Binding-site contacts:
Ligand atom C3 contacts residue ASN154 of chain 1.A at 3.8 Å.
Ligand atom C2 contacts residue ASN154 of chain 1.A at 2.4 Å.
Ligand atom C1 contacts residue ASN154 of chain 1.A at 1.4 Å.
Ligand atom N2 contacts residue ASN154 of chain 1.A at 2.8 Å (h-bond).
Ligand atom C4 contacts residue ASN154 of chain 1.A at 4.2 Å.
Ligand atom C7 contacts residue ASN154 of chain 1.A at 3.2 Å.
Ligand atom O5 contacts residue ASN154 of chain 1.A at 2.4 Å (h-bond).
Ligand atom O7 contacts residue ASN154 of chain 1.A at 4.1 Å.
Ligand atom C5 contacts residue ASN154 of chain 1.A at 3.7 Å.
Ligand atom C8 contacts residue ASN154 of chain 1.A at 3.1 Å.

Sequence of chain 1.A:
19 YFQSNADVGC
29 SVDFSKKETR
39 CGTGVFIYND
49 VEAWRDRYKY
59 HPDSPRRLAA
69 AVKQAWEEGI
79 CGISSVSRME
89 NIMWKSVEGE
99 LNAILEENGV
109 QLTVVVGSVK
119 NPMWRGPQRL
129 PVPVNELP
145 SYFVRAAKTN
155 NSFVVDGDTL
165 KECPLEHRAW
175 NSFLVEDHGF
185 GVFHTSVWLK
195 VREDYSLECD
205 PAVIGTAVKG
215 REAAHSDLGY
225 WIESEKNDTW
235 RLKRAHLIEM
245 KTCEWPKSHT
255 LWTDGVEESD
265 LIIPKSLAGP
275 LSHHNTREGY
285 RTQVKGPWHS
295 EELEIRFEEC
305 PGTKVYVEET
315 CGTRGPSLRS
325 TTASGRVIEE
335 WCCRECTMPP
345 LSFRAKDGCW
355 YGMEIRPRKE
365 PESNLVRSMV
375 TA

The protein below binds the small molecule below.
Small molecule (SMILES): CC(=O)N[C@@H]1[C@@H](O)[C@H](O)[C@@H](CO)O[C@H]1O